Sequence of chain 1.A:
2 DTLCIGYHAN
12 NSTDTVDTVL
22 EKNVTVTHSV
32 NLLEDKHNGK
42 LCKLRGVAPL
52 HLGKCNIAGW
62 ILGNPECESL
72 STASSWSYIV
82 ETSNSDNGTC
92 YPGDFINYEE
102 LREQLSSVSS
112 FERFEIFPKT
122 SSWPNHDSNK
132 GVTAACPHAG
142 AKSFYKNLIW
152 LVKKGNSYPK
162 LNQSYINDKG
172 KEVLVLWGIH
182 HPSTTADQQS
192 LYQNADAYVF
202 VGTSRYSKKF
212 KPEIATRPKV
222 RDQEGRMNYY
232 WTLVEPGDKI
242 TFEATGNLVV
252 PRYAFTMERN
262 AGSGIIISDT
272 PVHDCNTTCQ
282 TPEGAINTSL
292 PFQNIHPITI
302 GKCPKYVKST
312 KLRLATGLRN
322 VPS

Binding-site contacts:
Ligand atom C4 contacts residue ASN12 of chain 1.A at 4.2 Å.
Ligand atom C2 contacts residue ASN12 of chain 1.A at 2.5 Å.
Ligand atom C5 contacts residue ASN12 of chain 1.A at 3.7 Å.
Ligand atom C1 contacts residue ASN12 of chain 1.A at 1.4 Å.
Ligand atom O5 contacts residue ASN12 of chain 1.A at 2.4 Å (h-bond).
Ligand atom N2 contacts residue ASN12 of chain 1.A at 2.9 Å (h-bond).
Ligand atom C7 contacts residue ASN12 of chain 1.A at 3.6 Å.
Ligand atom C3 contacts residue ASN12 of chain 1.A at 3.8 Å.
Ligand atom O7 contacts residue ASN12 of chain 1.A at 4.0 Å.

This protein binds this small molecule.
Small molecule (SMILES): CC(=O)N[C@@H]1[C@@H](O)[C@H](O)[C@@H](CO)O[C@H]1O